Sequence of chain 1.A:
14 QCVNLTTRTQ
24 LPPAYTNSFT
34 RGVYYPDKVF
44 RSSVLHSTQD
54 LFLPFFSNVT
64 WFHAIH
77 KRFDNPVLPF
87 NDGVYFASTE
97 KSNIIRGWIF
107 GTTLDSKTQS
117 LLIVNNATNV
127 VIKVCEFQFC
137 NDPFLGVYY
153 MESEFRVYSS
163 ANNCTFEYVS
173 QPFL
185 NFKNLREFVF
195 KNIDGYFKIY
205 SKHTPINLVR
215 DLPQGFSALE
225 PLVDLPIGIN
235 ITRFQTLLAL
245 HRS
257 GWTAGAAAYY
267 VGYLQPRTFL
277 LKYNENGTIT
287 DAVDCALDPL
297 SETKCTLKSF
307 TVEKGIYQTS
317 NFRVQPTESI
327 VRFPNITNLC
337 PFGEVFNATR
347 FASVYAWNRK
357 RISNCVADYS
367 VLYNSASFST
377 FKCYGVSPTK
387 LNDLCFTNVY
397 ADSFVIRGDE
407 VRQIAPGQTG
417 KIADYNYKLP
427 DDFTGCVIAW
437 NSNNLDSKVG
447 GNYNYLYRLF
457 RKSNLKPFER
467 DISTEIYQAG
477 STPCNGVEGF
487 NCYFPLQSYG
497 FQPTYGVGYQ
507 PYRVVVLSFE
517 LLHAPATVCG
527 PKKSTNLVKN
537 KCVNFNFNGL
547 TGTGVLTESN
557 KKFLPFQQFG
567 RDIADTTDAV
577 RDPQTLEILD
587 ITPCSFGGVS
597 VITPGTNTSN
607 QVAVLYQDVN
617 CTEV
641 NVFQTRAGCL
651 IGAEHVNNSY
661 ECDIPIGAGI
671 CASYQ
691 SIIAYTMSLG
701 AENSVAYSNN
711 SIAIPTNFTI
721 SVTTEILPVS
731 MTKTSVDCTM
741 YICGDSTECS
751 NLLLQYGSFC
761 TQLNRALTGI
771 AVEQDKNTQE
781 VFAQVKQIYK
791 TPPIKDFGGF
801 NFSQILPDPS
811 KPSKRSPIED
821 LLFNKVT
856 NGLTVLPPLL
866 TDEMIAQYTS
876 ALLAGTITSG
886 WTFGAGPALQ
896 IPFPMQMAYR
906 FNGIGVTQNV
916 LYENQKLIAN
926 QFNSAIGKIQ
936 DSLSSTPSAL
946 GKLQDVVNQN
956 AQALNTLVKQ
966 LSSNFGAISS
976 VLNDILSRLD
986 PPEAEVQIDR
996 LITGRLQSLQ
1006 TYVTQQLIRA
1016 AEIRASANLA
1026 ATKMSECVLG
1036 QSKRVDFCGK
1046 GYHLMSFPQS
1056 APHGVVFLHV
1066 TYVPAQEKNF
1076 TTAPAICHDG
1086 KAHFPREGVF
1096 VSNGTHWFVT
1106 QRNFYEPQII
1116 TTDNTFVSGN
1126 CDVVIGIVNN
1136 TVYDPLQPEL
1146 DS

This small molecule binds to this protein.
Small molecule (SMILES): CC(=O)N[C@@H]1[C@@H](O)[C@H](O)[C@@H](CO)O[C@H]1O

Sequence of chain 1.I:
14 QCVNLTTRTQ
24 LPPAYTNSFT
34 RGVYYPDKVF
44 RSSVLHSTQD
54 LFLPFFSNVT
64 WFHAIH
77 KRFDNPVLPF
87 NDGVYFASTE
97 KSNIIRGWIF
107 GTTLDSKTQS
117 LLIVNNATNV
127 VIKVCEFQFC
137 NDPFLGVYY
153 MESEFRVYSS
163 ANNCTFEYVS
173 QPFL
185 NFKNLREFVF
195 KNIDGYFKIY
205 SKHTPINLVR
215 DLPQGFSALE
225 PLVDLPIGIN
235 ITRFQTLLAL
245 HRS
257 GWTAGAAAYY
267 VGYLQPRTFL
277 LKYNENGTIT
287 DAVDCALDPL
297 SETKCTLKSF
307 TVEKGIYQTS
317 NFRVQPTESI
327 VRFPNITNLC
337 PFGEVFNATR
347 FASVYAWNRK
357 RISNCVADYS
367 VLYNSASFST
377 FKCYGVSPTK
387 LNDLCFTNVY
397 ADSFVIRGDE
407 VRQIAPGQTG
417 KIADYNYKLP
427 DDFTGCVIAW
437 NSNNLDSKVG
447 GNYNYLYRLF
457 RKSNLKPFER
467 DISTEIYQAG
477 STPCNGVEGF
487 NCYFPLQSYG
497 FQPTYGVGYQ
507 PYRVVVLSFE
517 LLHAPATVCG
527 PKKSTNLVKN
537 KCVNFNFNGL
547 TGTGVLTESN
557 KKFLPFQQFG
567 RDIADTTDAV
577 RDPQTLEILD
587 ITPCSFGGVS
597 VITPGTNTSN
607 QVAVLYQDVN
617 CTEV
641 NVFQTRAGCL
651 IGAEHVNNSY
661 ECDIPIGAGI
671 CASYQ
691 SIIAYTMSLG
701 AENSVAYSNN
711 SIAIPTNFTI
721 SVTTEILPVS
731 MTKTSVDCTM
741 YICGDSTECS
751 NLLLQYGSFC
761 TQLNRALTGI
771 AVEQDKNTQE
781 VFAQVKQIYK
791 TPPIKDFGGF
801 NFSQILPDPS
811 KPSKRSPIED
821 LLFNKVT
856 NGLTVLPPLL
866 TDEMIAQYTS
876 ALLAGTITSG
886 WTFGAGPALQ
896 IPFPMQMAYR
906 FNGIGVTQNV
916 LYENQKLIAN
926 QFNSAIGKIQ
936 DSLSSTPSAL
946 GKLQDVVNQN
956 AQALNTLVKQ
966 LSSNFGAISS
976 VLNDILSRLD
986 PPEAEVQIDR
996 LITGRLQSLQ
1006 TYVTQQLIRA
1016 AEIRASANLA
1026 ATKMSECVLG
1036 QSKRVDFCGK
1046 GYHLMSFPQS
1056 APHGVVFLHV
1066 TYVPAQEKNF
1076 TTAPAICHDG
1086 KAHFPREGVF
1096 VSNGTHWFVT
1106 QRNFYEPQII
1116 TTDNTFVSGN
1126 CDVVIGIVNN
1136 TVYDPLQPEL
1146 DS

Binding-site contacts:
Ligand atom C1 contacts residue GLU281 of chain 1.A at 3.9 Å.
Ligand atom N2 contacts residue ASN282 of chain 1.A at 2.9 Å (h-bond).
Ligand atom C3 contacts residue GLU281 of chain 1.A at 4.2 Å.
Ligand atom C2 contacts residue GLU281 of chain 1.A at 3.7 Å.
Ligand atom O6 contacts residue ASN282 of chain 1.A at 4.1 Å.
Ligand atom C1 contacts residue ASN282 of chain 1.A at 1.4 Å.
Ligand atom C2 contacts residue ASN282 of chain 1.A at 2.5 Å.
Ligand atom O7 contacts residue ASN282 of chain 1.A at 3.8 Å.
Ligand atom C4 contacts residue ASN282 of chain 1.A at 4.2 Å.
Ligand atom N2 contacts residue ASN280 of chain 1.A at 4.2 Å.
Ligand atom C7 contacts residue ASN282 of chain 1.A at 3.5 Å.
Ligand atom O5 contacts residue ASN282 of chain 1.A at 2.4 Å (h-bond).
Ligand atom O7 contacts residue ASN280 of chain 1.A at 4.0 Å.
Ligand atom C3 contacts residue ASN282 of chain 1.A at 3.8 Å.
Ligand atom C7 contacts residue GLU281 of chain 1.A at 3.6 Å.
Ligand atom O6 contacts residue LYS558 of chain 1.I at 4.5 Å.
Ligand atom N2 contacts residue GLU281 of chain 1.A at 2.8 Å (salt-bridge).
Ligand atom C5 contacts residue ASN282 of chain 1.A at 3.7 Å.
Ligand atom C8 contacts residue GLU281 of chain 1.A at 3.4 Å.
Ligand atom C7 contacts residue ASN280 of chain 1.A at 3.7 Å.
Ligand atom C8 contacts residue ASN280 of chain 1.A at 3.5 Å.